Sequence of chain 1.D:
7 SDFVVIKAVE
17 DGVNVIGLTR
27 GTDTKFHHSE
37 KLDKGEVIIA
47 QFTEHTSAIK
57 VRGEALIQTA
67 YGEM

This small molecule binds to this protein.
Small molecule (SMILES): N[C@@H](Cc1c[nH]c2ccccc12)C(=O)O

Binding-site contacts:
Ligand atom CG contacts residue SER53 of chain 1.C at 3.6 Å.
Ligand atom CE3 contacts residue HIS34 of chain 1.D at 4.1 Å.
Ligand atom CA contacts residue THR30 of chain 1.C at 3.4 Å.
Ligand atom CD1 contacts residue THR49 of chain 1.D at 3.5 Å.
Ligand atom C contacts residue THR49 of chain 1.D at 3.6 Å.
Ligand atom N contacts residue THR25 of chain 1.C at 2.8 Å (h-bond).
Ligand atom NE1 contacts residue THR49 of chain 1.D at 3.9 Å.
Ligand atom NE1 contacts residue GLN47 of chain 1.D at 2.9 Å (h-bond).
Ligand atom O contacts residue SER53 of chain 1.C at 3.1 Å (h-bond).
Ligand atom CZ3 contacts residue GLY23 of chain 1.D at 3.6 Å.
Ligand atom CZ2 contacts residue THR52 of chain 1.D at 3.9 Å.
Ligand atom N contacts residue GLY27 of chain 1.C at 2.8 Å (h-bond).
Ligand atom CB contacts residue SER53 of chain 1.C at 3.3 Å.
Ligand atom O contacts residue ARG26 of chain 1.C at 3.2 Å.
Ligand atom CZ2 contacts residue ILE55 of chain 1.D at 3.9 Å (hydrophobic).
Ligand atom NE1 contacts residue ALA46 of chain 1.D at 4.0 Å.
Ligand atom CZ2 contacts residue ALA46 of chain 1.D at 3.7 Å (hydrophobic).
Ligand atom CA contacts residue THR25 of chain 1.C at 3.6 Å.
Ligand atom CD1 contacts residue GLN47 of chain 1.D at 3.7 Å.
Ligand atom N contacts residue ARG26 of chain 1.C at 3.8 Å.
Ligand atom OXT contacts residue THR52 of chain 1.D at 3.2 Å (h-bond).
Ligand atom CD2 contacts residue THR52 of chain 1.D at 4.0 Å.
Ligand atom O contacts residue THR49 of chain 1.D at 3.8 Å.
Ligand atom CD1 contacts residue SER53 of chain 1.C at 3.1 Å.
Ligand atom OXT contacts residue GLY27 of chain 1.C at 4.1 Å.
Ligand atom CB contacts residue THR25 of chain 1.C at 3.5 Å.
Ligand atom CA contacts residue GLY27 of chain 1.C at 3.5 Å.
Ligand atom C contacts residue GLY27 of chain 1.C at 3.4 Å.
Ligand atom N contacts residue THR30 of chain 1.C at 3.2 Å (h-bond).
Ligand atom CH2 contacts residue GLY23 of chain 1.D at 3.5 Å.
Ligand atom O contacts residue GLY27 of chain 1.C at 3.0 Å (h-bond).
Ligand atom CE2 contacts residue ALA46 of chain 1.D at 4.0 Å (hydrophobic).
Ligand atom CA contacts residue SER53 of chain 1.C at 3.9 Å.
Ligand atom C contacts residue SER53 of chain 1.C at 3.5 Å.
Ligand atom CE2 contacts residue THR52 of chain 1.D at 4.0 Å.
Ligand atom OXT contacts residue THR49 of chain 1.D at 2.6 Å (h-bond).
Ligand atom CZ3 contacts residue HIS34 of chain 1.D at 4.0 Å.
Ligand atom CB contacts residue THR30 of chain 1.C at 3.6 Å.
Ligand atom CE2 contacts residue GLN47 of chain 1.D at 3.9 Å.
Ligand atom N contacts residue ASP29 of chain 1.C at 2.8 Å (salt-bridge).

Sequence of chain 1.C:
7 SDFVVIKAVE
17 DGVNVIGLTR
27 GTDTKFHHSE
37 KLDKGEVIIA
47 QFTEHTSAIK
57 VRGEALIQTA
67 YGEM